Sequence of chain 1.B:
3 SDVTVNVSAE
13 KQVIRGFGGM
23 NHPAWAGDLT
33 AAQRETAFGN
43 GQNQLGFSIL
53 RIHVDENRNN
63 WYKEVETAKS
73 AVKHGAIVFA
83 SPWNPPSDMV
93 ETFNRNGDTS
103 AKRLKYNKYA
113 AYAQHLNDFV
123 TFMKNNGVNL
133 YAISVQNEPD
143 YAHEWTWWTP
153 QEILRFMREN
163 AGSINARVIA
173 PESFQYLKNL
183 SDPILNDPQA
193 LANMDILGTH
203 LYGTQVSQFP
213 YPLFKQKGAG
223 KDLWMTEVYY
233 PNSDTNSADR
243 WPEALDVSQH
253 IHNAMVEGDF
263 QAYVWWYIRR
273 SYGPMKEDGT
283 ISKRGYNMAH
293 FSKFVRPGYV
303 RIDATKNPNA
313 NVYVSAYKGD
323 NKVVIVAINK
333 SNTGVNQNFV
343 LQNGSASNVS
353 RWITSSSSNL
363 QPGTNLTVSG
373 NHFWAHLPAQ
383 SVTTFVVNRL

The protein below binds the small molecule below.
Small molecule (SMILES): O=C(O)[C@H]1O[C@@H](O)[C@H](O)[C@@H](O)[C@@H]1O

Binding-site contacts:
Ligand atom O6B contacts residue TYR269 of chain 1.B at 3.7 Å.
Ligand atom O3 contacts residue TYR231 of chain 1.B at 4.1 Å.
Ligand atom C6 contacts residue TYR269 of chain 1.B at 3.9 Å (hydrophobic).
Ligand atom O3 contacts residue SER235 of chain 1.B at 2.9 Å (h-bond).
Ligand atom C1 contacts residue TYR274 of chain 1.B at 4.3 Å (hydrophobic).
Ligand atom C3 contacts residue TYR231 of chain 1.B at 4.4 Å (hydrophobic).
Ligand atom C5 contacts residue TYR274 of chain 1.B at 3.7 Å (hydrophobic).
Ligand atom O6B contacts residue ARG272 of chain 1.B at 3.1 Å (salt-bridge).
Ligand atom O6B contacts residue TYR274 of chain 1.B at 2.5 Å (h-bond).
Ligand atom C6 contacts residue ARG272 of chain 1.B at 3.6 Å.
Ligand atom O6A contacts residue ARG272 of chain 1.B at 2.7 Å (salt-bridge).
Ligand atom O5 contacts residue TYR269 of chain 1.B at 4.1 Å.
Ligand atom C1 contacts residue TYR231 of chain 1.B at 4.5 Å (hydrophobic).
Ligand atom O1 contacts residue TRP268 of chain 1.B at 3.3 Å (h-bond).
Ligand atom O2 contacts residue TYR231 of chain 1.B at 2.6 Å (h-bond).
Ligand atom C1 contacts residue TRP268 of chain 1.B at 4.0 Å (hydrophobic).
Ligand atom C3 contacts residue SER235 of chain 1.B at 3.9 Å.
Ligand atom O1 contacts residue TYR231 of chain 1.B at 4.0 Å.
Ligand atom C4 contacts residue TYR274 of chain 1.B at 3.9 Å (hydrophobic).
Ligand atom C6 contacts residue TYR274 of chain 1.B at 3.4 Å (hydrophobic).
Ligand atom C2 contacts residue TYR231 of chain 1.B at 3.5 Å (hydrophobic).
Ligand atom C4 contacts residue SER235 of chain 1.B at 4.3 Å.
Ligand atom O5 contacts residue TYR274 of chain 1.B at 3.4 Å (h-bond).
Ligand atom C2 contacts residue TYR274 of chain 1.B at 4.3 Å (hydrophobic).
Ligand atom O6A contacts residue TYR269 of chain 1.B at 4.1 Å.
Ligand atom O5 contacts residue TRP268 of chain 1.B at 3.5 Å (h-bond).
Ligand atom C2 contacts residue SER235 of chain 1.B at 4.1 Å.
Ligand atom O2 contacts residue SER235 of chain 1.B at 4.3 Å.